Binding-site contacts:
Ligand atom O6 contacts residue HIS225 of chain 1.A at 4.2 Å.
Ligand atom C2 contacts residue GLU202 of chain 1.A at 3.5 Å.
Ligand atom C8 contacts residue GLU202 of chain 1.A at 3.7 Å.
Ligand atom C7 contacts residue ASN207 of chain 1.A at 3.3 Å.
Ligand atom O6 contacts residue SER226 of chain 1.A at 4.1 Å.
Ligand atom C1 contacts residue ASN207 of chain 1.A at 1.4 Å.
Ligand atom C8 contacts residue THR198 of chain 1.A at 3.5 Å.
Ligand atom C8 contacts residue ASN207 of chain 1.A at 4.4 Å.
Ligand atom C6 contacts residue TRP211 of chain 1.A at 3.9 Å (hydrophobic).
Ligand atom C5 contacts residue ASN207 of chain 1.A at 3.7 Å.
Ligand atom C5 contacts residue SER200 of chain 1.A at 3.9 Å.
Ligand atom C1 contacts residue GLU202 of chain 1.A at 4.0 Å.
Ligand atom O6 contacts residue THR209 of chain 1.A at 4.3 Å.
Ligand atom C3 contacts residue ASN207 of chain 1.A at 3.8 Å.
Ligand atom C1 contacts residue THR209 of chain 1.A at 3.9 Å.
Ligand atom O6 contacts residue TYR238 of chain 1.A at 4.1 Å.
Ligand atom C7 contacts residue GLU202 of chain 1.A at 3.7 Å.
Ligand atom C5 contacts residue THR209 of chain 1.A at 3.3 Å.
Ligand atom C7 contacts residue THR198 of chain 1.A at 4.5 Å.
Ligand atom O5 contacts residue ASN207 of chain 1.A at 2.4 Å (h-bond).
Ligand atom C4 contacts residue ASN207 of chain 1.A at 4.2 Å.
Ligand atom O5 contacts residue THR209 of chain 1.A at 3.2 Å (h-bond).
Ligand atom N2 contacts residue GLU202 of chain 1.A at 2.7 Å (salt-bridge).
Ligand atom C5 contacts residue HIS225 of chain 1.A at 4.2 Å.
Ligand atom O6 contacts residue GLN227 of chain 1.A at 3.8 Å.
Ligand atom C6 contacts residue THR209 of chain 1.A at 3.4 Å.
Ligand atom O3 contacts residue GLU202 of chain 1.A at 3.6 Å.
Ligand atom C3 contacts residue GLU202 of chain 1.A at 3.3 Å.
Ligand atom N2 contacts residue ASN207 of chain 1.A at 2.9 Å (h-bond).
Ligand atom O7 contacts residue ASN207 of chain 1.A at 3.3 Å (h-bond).
Ligand atom O6 contacts residue TRP211 of chain 1.A at 4.1 Å.
Ligand atom O7 contacts residue GLN227 of chain 1.A at 4.3 Å.
Ligand atom C2 contacts residue ASN207 of chain 1.A at 2.5 Å.
Ligand atom C8 contacts residue TRP211 of chain 1.A at 3.3 Å (hydrophobic).

Sequence of chain 1.A:
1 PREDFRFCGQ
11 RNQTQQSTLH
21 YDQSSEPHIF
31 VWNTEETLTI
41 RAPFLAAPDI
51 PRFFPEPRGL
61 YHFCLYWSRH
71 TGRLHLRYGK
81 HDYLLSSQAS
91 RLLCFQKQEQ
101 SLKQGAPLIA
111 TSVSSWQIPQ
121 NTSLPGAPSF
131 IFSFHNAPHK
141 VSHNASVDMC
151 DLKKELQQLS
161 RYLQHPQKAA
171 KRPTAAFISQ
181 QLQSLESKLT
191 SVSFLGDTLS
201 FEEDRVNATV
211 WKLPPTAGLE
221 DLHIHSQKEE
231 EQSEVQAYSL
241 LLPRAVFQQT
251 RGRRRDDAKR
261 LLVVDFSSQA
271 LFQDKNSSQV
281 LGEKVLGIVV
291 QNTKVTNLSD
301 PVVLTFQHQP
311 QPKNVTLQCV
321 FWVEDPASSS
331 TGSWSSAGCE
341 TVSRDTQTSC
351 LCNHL

This small molecule binds to this protein.
Small molecule (SMILES): CC(=O)N[C@H]1[C@H](O[C@H]2[C@H](O)[C@@H](NC(C)=O)CO[C@@H]2CO)O[C@H](CO)[C@@H](O)[C@@H]1O